Binding-site contacts:
Ligand atom C1 contacts residue ASN123 of chain 1.A at 3.3 Å.
Ligand atom N2 contacts residue ALA121 of chain 1.A at 4.4 Å.
Ligand atom C7 contacts residue ASN120 of chain 1.A at 3.9 Å.
Ligand atom C4 contacts residue ASN120 of chain 1.A at 4.2 Å.
Ligand atom O6 contacts residue VAL125 of chain 1.A at 3.6 Å.
Ligand atom C3 contacts residue ASN123 of chain 1.A at 4.2 Å.
Ligand atom N2 contacts residue ASN120 of chain 1.A at 2.9 Å (h-bond).
Ligand atom C2 contacts residue ASN120 of chain 1.A at 2.5 Å.
Ligand atom C5 contacts residue ASN120 of chain 1.A at 3.7 Å.
Ligand atom O4 contacts residue ASN123 of chain 1.A at 4.3 Å.
Ligand atom C5 contacts residue ASN123 of chain 1.A at 3.3 Å.
Ligand atom O5 contacts residue ASN120 of chain 1.A at 2.3 Å (h-bond).
Ligand atom O7 contacts residue ASN120 of chain 1.A at 4.3 Å.
Ligand atom O5 contacts residue ASN123 of chain 1.A at 3.5 Å (h-bond).
Ligand atom C3 contacts residue THR122 of chain 1.A at 4.4 Å.
Ligand atom C6 contacts residue ASN123 of chain 1.A at 3.7 Å.
Ligand atom C8 contacts residue ALA121 of chain 1.A at 4.3 Å (hydrophobic).
Ligand atom O5 contacts residue VAL125 of chain 1.A at 4.5 Å.
Ligand atom C1 contacts residue ASN120 of chain 1.A at 1.4 Å.
Ligand atom C4 contacts residue ASN123 of chain 1.A at 4.3 Å.
Ligand atom O6 contacts residue ASN120 of chain 1.A at 4.4 Å.
Ligand atom C2 contacts residue ASN123 of chain 1.A at 4.2 Å.
Ligand atom C3 contacts residue ASN120 of chain 1.A at 3.8 Å.

Sequence of chain 1.A:
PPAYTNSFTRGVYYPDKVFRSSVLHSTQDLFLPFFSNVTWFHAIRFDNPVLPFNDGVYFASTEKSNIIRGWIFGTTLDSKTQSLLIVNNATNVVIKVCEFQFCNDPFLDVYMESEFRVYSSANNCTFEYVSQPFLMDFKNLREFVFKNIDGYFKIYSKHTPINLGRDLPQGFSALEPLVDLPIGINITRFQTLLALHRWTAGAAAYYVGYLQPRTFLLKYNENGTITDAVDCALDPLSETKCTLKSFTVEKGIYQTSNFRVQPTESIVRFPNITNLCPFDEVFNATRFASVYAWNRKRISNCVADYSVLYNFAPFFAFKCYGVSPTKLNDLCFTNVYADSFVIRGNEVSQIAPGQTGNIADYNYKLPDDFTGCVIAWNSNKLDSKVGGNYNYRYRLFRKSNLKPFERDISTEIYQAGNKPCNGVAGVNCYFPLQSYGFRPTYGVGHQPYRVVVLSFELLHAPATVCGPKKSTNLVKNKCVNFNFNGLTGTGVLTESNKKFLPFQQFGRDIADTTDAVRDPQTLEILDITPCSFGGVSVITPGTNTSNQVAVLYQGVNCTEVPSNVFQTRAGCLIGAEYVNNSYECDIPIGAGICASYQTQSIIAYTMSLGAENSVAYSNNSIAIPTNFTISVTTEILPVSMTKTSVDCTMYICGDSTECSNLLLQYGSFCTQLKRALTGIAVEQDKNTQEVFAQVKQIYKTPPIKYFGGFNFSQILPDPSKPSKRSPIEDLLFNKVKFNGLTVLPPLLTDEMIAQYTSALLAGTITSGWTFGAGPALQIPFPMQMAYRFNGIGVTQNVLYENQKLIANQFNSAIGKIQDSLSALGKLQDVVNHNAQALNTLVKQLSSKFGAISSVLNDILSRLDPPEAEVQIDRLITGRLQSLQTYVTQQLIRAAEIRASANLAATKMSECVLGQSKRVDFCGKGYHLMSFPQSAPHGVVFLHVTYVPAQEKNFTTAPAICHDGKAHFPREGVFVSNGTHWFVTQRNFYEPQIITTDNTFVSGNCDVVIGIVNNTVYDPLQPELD

The protein below binds the small molecule below.
Small molecule (SMILES): CC(=O)N[C@@H]1[C@@H](O)[C@H](O)[C@@H](CO)O[C@H]1O